Sequence of chain 1.B:
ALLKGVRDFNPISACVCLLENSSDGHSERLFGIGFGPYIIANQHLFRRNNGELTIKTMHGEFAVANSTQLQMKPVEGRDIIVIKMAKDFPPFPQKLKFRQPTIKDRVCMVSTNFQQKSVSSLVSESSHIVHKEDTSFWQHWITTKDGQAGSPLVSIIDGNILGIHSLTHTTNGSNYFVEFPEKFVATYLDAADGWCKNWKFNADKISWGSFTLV

Binding-site contacts:
Ligand atom O contacts residue GLY149 of chain 1.B at 3.4 Å (h-bond).
Ligand atom N contacts residue SER168 of chain 1.B at 3.0 Å (h-bond).
Ligand atom N contacts residue ASP148 of chain 1.B at 3.2 Å (salt-bridge).
Ligand atom O contacts residue THR170 of chain 1.B at 3.0 Å (h-bond).
Ligand atom CB contacts residue THR172 of chain 1.B at 3.4 Å.
Ligand atom N contacts residue THR170 of chain 1.B at 2.9 Å (h-bond).
Ligand atom CG1 contacts residue PHE213 of chain 1.B at 3.5 Å (hydrophobic).
Ligand atom O contacts residue THR172 of chain 1.B at 2.9 Å (h-bond).
Ligand atom O contacts residue THR214 of chain 1.B at 2.7 Å (h-bond).
Ligand atom CA contacts residue THR214 of chain 1.B at 3.3 Å.
Ligand atom NH2 contacts residue ASP148 of chain 1.B at 3.3 Å (salt-bridge).
Ligand atom OG contacts residue ALA151 of chain 1.B at 3.4 Å.
Ligand atom CG contacts residue HIS171 of chain 1.B at 3.2 Å.
Ligand atom O contacts residue VAL216 of chain 1.B at 2.8 Å (h-bond).
Ligand atom OE1 contacts residue THR146 of chain 1.B at 2.7 Å (h-bond).
Ligand atom N contacts residue ASP148 of chain 1.B at 3.0 Å (salt-bridge).
Ligand atom C contacts residue THR172 of chain 1.B at 3.5 Å.
Ligand atom OE1 contacts residue HIS167 of chain 1.B at 2.8 Å (h-bond).
Ligand atom N contacts residue HIS171 of chain 1.B at 3.4 Å (h-bond).
Ligand atom CE2 contacts residue ASP81 of chain 1.B at 3.5 Å.
Ligand atom OE1 contacts residue SER1 of chain 1.A at 3.4 Å (h-bond).
Ligand atom NH1 contacts residue ASP148 of chain 1.B at 2.7 Å (salt-bridge).
Ligand atom N contacts residue THR214 of chain 1.B at 3.0 Å (h-bond).
Ligand atom CA contacts residue THR170 of chain 1.B at 3.5 Å.
Ligand atom O contacts residue GLU30 of chain 1.B at 3.3 Å (salt-bridge).
Ligand atom OD1 contacts residue ARG49 of chain 1.B at 3.1 Å (salt-bridge).
Ligand atom C contacts residue ASP148 of chain 1.B at 3.2 Å.
Ligand atom CD2 contacts residue HIS46 of chain 1.B at 3.1 Å.
Ligand atom OG contacts residue HIS46 of chain 1.B at 2.8 Å (h-bond).
Ligand atom O contacts residue ARG49 of chain 1.B at 3.0 Å (salt-bridge).
Ligand atom O contacts residue LEU169 of chain 1.B at 3.3 Å.
Ligand atom CG contacts residue ASP148 of chain 1.B at 3.5 Å.
Ligand atom CA contacts residue SER168 of chain 1.B at 3.5 Å.
Ligand atom O contacts residue ASP148 of chain 1.B at 3.2 Å.
Ligand atom O contacts residue HIS171 of chain 1.B at 3.4 Å (h-bond).
Ligand atom CG contacts residue HIS46 of chain 1.B at 3.4 Å.
Ligand atom OG1 contacts residue THR172 of chain 1.B at 2.8 Å (h-bond).
Ligand atom O contacts residue PHE213 of chain 1.B at 3.1 Å.
Ligand atom CD contacts residue SER1 of chain 1.A at 3.4 Å.
Ligand atom NE2 contacts residue SER1 of chain 1.A at 2.7 Å (h-bond).

A small-molecule ligand and the protein it binds are described below.
Small molecule (SMILES): CC(C)[C@H](NC(=O)[C@@H](NC(=O)[C@@H](N)CCC(=O)O)[C@@H](C)O)C(=O)N[C@@H](CCCN=C(N)N)C(=O)N[C@@H](Cc1ccccc1)C(=O)N[C@@H](CCC(N)=O)C(=O)N[C@@H](CO)C(=O)N[C@H](C=O)CC(=O)O

Sequence of chain 1.A:
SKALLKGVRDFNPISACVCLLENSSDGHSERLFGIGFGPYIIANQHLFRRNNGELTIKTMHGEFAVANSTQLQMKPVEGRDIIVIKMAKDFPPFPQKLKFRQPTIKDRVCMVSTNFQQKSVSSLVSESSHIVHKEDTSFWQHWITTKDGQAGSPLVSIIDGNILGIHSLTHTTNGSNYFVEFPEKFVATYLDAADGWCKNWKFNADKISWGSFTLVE